A protein and the small-molecule ligand that binds it are described below.
Small molecule (SMILES): CC(=O)N[C@@H]1[C@@H](O[C@@H]2O[C@H](CO)[C@H](O)[C@H](O)[C@H]2O)[C@@H](O)[C@@H](CO)O[C@H]1O

Binding-site contacts:
Ligand atom C7 contacts residue PHE47 of chain 1.A at 3.8 Å (hydrophobic).
Ligand atom O4 contacts residue GLY1 of chain 1.A at 2.7 Å (h-bond).
Ligand atom C6 contacts residue TRP123 of chain 1.A at 3.9 Å (hydrophobic).
Ligand atom C2 contacts residue GLY1 of chain 1.A at 3.5 Å.
Ligand atom O6 contacts residue GLY121 of chain 1.A at 3.6 Å.
Ligand atom O1 contacts residue TYR122 of chain 1.A at 3.0 Å.
Ligand atom C1 contacts residue GLY1 of chain 1.A at 4.1 Å.
Ligand atom O3 contacts residue GLY1 of chain 1.A at 2.9 Å (h-bond).
Ligand atom O7 contacts residue PHE47 of chain 1.A at 3.5 Å.
Ligand atom O5 contacts residue TYR122 of chain 1.A at 3.2 Å (h-bond).
Ligand atom C6 contacts residue TYR78 of chain 1.A at 4.1 Å (hydrophobic).
Ligand atom O5 contacts residue GLY121 of chain 1.A at 3.7 Å.
Ligand atom C7 contacts residue GLY1 of chain 1.A at 3.9 Å.
Ligand atom O5 contacts residue TYR78 of chain 1.A at 3.3 Å.
Ligand atom O2 contacts residue GLY1 of chain 1.A at 3.8 Å.
Ligand atom C2 contacts residue GLY1 of chain 1.A at 3.7 Å.
Ligand atom C4 contacts residue TYR78 of chain 1.A at 3.7 Å (hydrophobic).
Ligand atom C6 contacts residue ASP125 of chain 1.A at 3.3 Å.
Ligand atom O6 contacts residue TYR122 of chain 1.A at 3.0 Å (h-bond).
Ligand atom O7 contacts residue GLY1 of chain 1.A at 3.0 Å (h-bond).
Ligand atom C2 contacts residue PHE47 of chain 1.A at 4.0 Å (hydrophobic).
Ligand atom C1 contacts residue PHE47 of chain 1.A at 4.0 Å (hydrophobic).
Ligand atom O6 contacts residue TRP123 of chain 1.A at 3.1 Å (h-bond).
Ligand atom C5 contacts residue TYR78 of chain 1.A at 4.0 Å (hydrophobic).
Ligand atom O6 contacts residue ASP125 of chain 1.A at 2.8 Å (salt-bridge).
Ligand atom O4 contacts residue GLY121 of chain 1.A at 3.6 Å.
Ligand atom C1 contacts residue TYR78 of chain 1.A at 3.8 Å (hydrophobic).
Ligand atom O4 contacts residue ASP125 of chain 1.A at 2.6 Å (salt-bridge).
Ligand atom N2 contacts residue PHE47 of chain 1.A at 4.1 Å.
Ligand atom C5 contacts residue TYR78 of chain 1.A at 3.6 Å (hydrophobic).
Ligand atom C3 contacts residue GLY1 of chain 1.A at 3.5 Å.
Ligand atom C3 contacts residue TYR78 of chain 1.A at 3.7 Å (hydrophobic).
Ligand atom C6 contacts residue TYR122 of chain 1.A at 3.9 Å (hydrophobic).
Ligand atom C4 contacts residue GLY1 of chain 1.A at 3.6 Å.
Ligand atom O1 contacts residue PHE47 of chain 1.A at 2.9 Å.
Ligand atom C6 contacts residue TYR78 of chain 1.A at 3.6 Å (hydrophobic).
Ligand atom C1 contacts residue TYR122 of chain 1.A at 3.8 Å (hydrophobic).
Ligand atom O1 contacts residue GLY121 of chain 1.A at 4.1 Å.
Ligand atom C4 contacts residue ASP125 of chain 1.A at 3.3 Å.
Ligand atom C5 contacts residue ASP125 of chain 1.A at 3.8 Å.

Sequence of chain 1.A:
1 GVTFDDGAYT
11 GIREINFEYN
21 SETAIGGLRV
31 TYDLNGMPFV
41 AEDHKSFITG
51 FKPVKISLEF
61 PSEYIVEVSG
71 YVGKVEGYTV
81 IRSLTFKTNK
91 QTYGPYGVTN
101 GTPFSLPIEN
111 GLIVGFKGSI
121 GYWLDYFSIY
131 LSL